Binding-site contacts:
Ligand atom CD contacts residue ASN44 of chain 2.B at 3.8 Å.
Ligand atom CE contacts residue LYS46 of chain 2.B at 2.8 Å.
Ligand atom CZ3 contacts residue SER204 of chain 2.B at 4.0 Å.
Ligand atom C contacts residue ASN44 of chain 2.B at 3.3 Å.
Ligand atom CB contacts residue GLY45 of chain 2.B at 4.0 Å.
Ligand atom C contacts residue ASN44 of chain 2.B at 4.1 Å.
Ligand atom CD2 contacts residue LYS200 of chain 2.B at 3.2 Å.
Ligand atom O contacts residue GLN43 of chain 2.B at 3.4 Å.
Ligand atom CD2 contacts residue SER204 of chain 2.B at 3.3 Å.
Ligand atom CD contacts residue MET42 of chain 2.B at 3.8 Å (hydrophobic).
Ligand atom CD1 contacts residue SER204 of chain 2.B at 3.7 Å.
Ligand atom O contacts residue ASN44 of chain 2.B at 2.5 Å (h-bond).
Ligand atom N contacts residue LYS46 of chain 2.B at 4.2 Å.
Ligand atom N contacts residue ASN44 of chain 2.B at 3.0 Å (h-bond).
Ligand atom CE2 contacts residue LYS200 of chain 2.B at 3.0 Å.
Ligand atom CE1 contacts residue GLN43 of chain 2.B at 3.5 Å.
Ligand atom CD1 contacts residue ASN44 of chain 2.B at 3.7 Å.
Ligand atom CG contacts residue GLN43 of chain 2.B at 3.9 Å.
Ligand atom CD1 contacts residue GLN43 of chain 2.B at 4.1 Å.
Ligand atom CZ2 contacts residue SER204 of chain 2.B at 3.0 Å.
Ligand atom O contacts residue LYS46 of chain 2.B at 2.4 Å (salt-bridge).
Ligand atom CG contacts residue ASN44 of chain 2.B at 3.2 Å.
Ligand atom CB contacts residue ASN44 of chain 2.B at 2.9 Å.
Ligand atom CZ contacts residue GLN43 of chain 2.B at 2.9 Å.
Ligand atom CG contacts residue SER204 of chain 2.B at 3.8 Å.
Ligand atom NE1 contacts residue SER204 of chain 2.B at 3.1 Å (h-bond).
Ligand atom CD2 contacts residue GLN43 of chain 2.B at 3.3 Å.
Ligand atom CA contacts residue ASN44 of chain 2.B at 4.2 Å.
Ligand atom N contacts residue MET42 of chain 2.B at 4.2 Å.
Ligand atom CB contacts residue ASN44 of chain 2.B at 4.0 Å.
Ligand atom CE3 contacts residue SER204 of chain 2.B at 3.9 Å.
Ligand atom CD2 contacts residue ASN44 of chain 2.B at 3.8 Å.
Ligand atom C contacts residue LYS46 of chain 2.B at 3.6 Å.
Ligand atom CG contacts residue ASN44 of chain 2.B at 4.0 Å.
Ligand atom CA contacts residue LYS46 of chain 2.B at 3.9 Å.
Ligand atom CH2 contacts residue SER204 of chain 2.B at 3.4 Å.
Ligand atom CA contacts residue ASN44 of chain 2.B at 3.5 Å.
Ligand atom CE2 contacts residue GLN43 of chain 2.B at 2.8 Å.
Ligand atom CE2 contacts residue SER204 of chain 2.B at 2.8 Å.
Ligand atom OH contacts residue GLN43 of chain 2.B at 3.1 Å (h-bond).

A protein and the small-molecule ligand that binds it are described below.
Small molecule (SMILES): CSCC[C@H](NC(C)=O)C(=O)N[C@@H](Cc1ccc(O)cc1)C(=O)N[C@@H](CC1=c2ccccc2=NC1)C(=O)N[C@@H](Cc1ccc(O)cc1)C(=O)N1CCC[C@H]1C(=O)N[C@@H](Cc1ccc(O)cc1)C(N)=O

Sequence of chain 2.B:
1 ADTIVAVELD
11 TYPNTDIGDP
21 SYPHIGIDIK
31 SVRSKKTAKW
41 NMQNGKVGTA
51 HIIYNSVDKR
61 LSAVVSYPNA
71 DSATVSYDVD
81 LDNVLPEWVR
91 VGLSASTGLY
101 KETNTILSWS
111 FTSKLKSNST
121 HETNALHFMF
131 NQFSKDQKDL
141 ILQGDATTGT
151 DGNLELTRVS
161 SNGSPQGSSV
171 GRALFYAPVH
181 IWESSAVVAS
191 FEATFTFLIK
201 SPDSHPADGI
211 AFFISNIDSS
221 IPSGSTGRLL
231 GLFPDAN